Sequence of chain 2.A:
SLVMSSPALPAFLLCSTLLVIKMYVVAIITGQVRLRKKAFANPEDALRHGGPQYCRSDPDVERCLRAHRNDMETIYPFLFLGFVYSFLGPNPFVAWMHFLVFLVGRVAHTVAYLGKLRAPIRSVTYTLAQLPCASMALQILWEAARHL

This small molecule binds to this protein.
Small molecule (SMILES): O=C(Nc1nc(-c2ccccc2)cs1)c1ccccc1Cl

Sequence of chain 3.A:
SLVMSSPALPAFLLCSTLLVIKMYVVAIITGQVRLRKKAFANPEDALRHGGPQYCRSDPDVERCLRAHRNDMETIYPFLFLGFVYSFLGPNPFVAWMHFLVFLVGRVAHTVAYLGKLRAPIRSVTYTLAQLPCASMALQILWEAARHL

Binding-site contacts:
Ligand atom C8 contacts residue LEU41 of chain 3.A at 4.0 Å (hydrophobic).
Ligand atom C12 contacts residue VAL130 of chain 2.A at 4.0 Å (hydrophobic).
Ligand atom CL contacts residue HIS55 of chain 3.A at 4.0 Å.
Ligand atom C8 contacts residue PHE46 of chain 3.A at 4.2 Å (hydrophobic).
Ligand atom CL contacts residue ALA125 of chain 2.A at 4.2 Å.
Ligand atom C10 contacts residue VAL130 of chain 2.A at 4.0 Å (hydrophobic).
Ligand atom C8 contacts residue GSH1 of chain 2.C at 4.2 Å.
Ligand atom C8 contacts residue GLY37 of chain 3.A at 4.1 Å.
Ligand atom C1 contacts residue PRO126 of chain 2.A at 3.6 Å (hydrophobic).
Ligand atom CL contacts residue SER129 of chain 2.A at 3.4 Å.
Ligand atom C2 contacts residue PRO126 of chain 2.A at 4.2 Å (hydrophobic).
Ligand atom C6 contacts residue ARG128 of chain 2.A at 4.1 Å.
Ligand atom N contacts residue SER129 of chain 2.A at 3.6 Å.
Ligand atom C4 contacts residue HIS55 of chain 3.A at 3.7 Å.
Ligand atom CL contacts residue ASP51 of chain 3.A at 3.5 Å.
Ligand atom C11 contacts residue THR133 of chain 2.A at 3.8 Å.
Ligand atom C7 contacts residue PHE46 of chain 3.A at 3.7 Å (hydrophobic).
Ligand atom C5 contacts residue GSH1 of chain 2.C at 4.0 Å.
Ligand atom C5 contacts residue HIS55 of chain 3.A at 4.0 Å.
Ligand atom C6 contacts residue PHE46 of chain 3.A at 3.6 Å (hydrophobic).
Ligand atom N1 contacts residue SER129 of chain 2.A at 3.4 Å (h-bond).
Ligand atom C4 contacts residue SER129 of chain 2.A at 3.7 Å.
Ligand atom C6 contacts residue GSH1 of chain 2.C at 3.8 Å.
Ligand atom C11 contacts residue VAL130 of chain 2.A at 3.8 Å (hydrophobic).
Ligand atom C3 contacts residue HIS55 of chain 3.A at 3.5 Å.
Ligand atom C6 contacts residue ASP51 of chain 3.A at 3.7 Å.
Ligand atom C9 contacts residue LEU41 of chain 3.A at 3.9 Å (hydrophobic).
Ligand atom C11 contacts residue SER129 of chain 2.A at 4.2 Å.
Ligand atom C7 contacts residue GSH1 of chain 2.C at 3.9 Å.
Ligand atom C13 contacts residue VAL130 of chain 2.A at 4.3 Å (hydrophobic).
Ligand atom O contacts residue HIS55 of chain 3.A at 2.6 Å (h-bond).
Ligand atom C7 contacts residue ARG40 of chain 3.A at 4.1 Å.
Ligand atom S contacts residue PRO126 of chain 2.A at 3.6 Å.
Ligand atom C15 contacts residue VAL130 of chain 2.A at 4.2 Å (hydrophobic).
Ligand atom C contacts residue PRO126 of chain 2.A at 4.1 Å (hydrophobic).
Ligand atom C3 contacts residue SER129 of chain 2.A at 3.6 Å.
Ligand atom C4 contacts residue GSH1 of chain 2.C at 4.3 Å.
Ligand atom C2 contacts residue SER129 of chain 2.A at 3.7 Å.
Ligand atom C12 contacts residue THR133 of chain 2.A at 3.7 Å.
Ligand atom C5 contacts residue SER129 of chain 2.A at 3.6 Å.